A small-molecule ligand and the protein it binds are described below.
Small molecule (SMILES): CC(=O)N[C@H]1[C@H](O[C@H]2[C@H](O)[C@@H](NC(C)=O)CO[C@@H]2CO)O[C@H](CO)[C@@H](O)[C@@H]1O

Binding-site contacts:
Ligand atom O7 contacts residue ASN12 of chain 7.J at 3.7 Å.
Ligand atom C7 contacts residue ASN12 of chain 7.J at 3.9 Å.
Ligand atom C5 contacts residue ASN12 of chain 7.J at 4.1 Å.
Ligand atom C2 contacts residue ASN12 of chain 7.J at 3.2 Å.
Ligand atom O5 contacts residue ASN12 of chain 7.J at 2.7 Å (h-bond).
Ligand atom N2 contacts residue ASN12 of chain 7.J at 3.8 Å.
Ligand atom C1 contacts residue ASN12 of chain 7.J at 2.1 Å.

Sequence of chain 7.J:
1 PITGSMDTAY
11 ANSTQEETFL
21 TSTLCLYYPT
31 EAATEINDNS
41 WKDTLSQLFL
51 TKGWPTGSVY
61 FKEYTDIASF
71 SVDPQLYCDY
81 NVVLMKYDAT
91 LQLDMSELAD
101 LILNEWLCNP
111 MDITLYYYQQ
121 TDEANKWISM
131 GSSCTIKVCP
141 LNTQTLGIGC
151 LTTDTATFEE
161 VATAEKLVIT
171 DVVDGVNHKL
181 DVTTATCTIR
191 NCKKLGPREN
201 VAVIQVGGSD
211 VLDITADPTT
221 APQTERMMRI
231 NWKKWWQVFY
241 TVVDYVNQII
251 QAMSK